This protein binds this small molecule.
Small molecule (SMILES): CC(=O)N[C@@H]1[C@@H](O)[C@H](O)[C@@H](CO)O[C@H]1O

Binding-site contacts:
Ligand atom C5 contacts residue THR120 of chain 2.C at 4.0 Å.
Ligand atom N2 contacts residue ASN118 of chain 2.C at 2.9 Å (h-bond).
Ligand atom O6 contacts residue ASN118 of chain 2.C at 4.1 Å.
Ligand atom C3 contacts residue ASN118 of chain 2.C at 3.8 Å.
Ligand atom C8 contacts residue ASN118 of chain 2.C at 3.9 Å.
Ligand atom O5 contacts residue THR120 of chain 2.C at 3.4 Å (h-bond).
Ligand atom C1 contacts residue SER66 of chain 2.C at 4.2 Å.
Ligand atom O6 contacts residue THR120 of chain 2.C at 3.1 Å (h-bond).
Ligand atom C5 contacts residue THR89 of chain 2.C at 4.1 Å.
Ligand atom O7 contacts residue ASN118 of chain 2.C at 4.5 Å.
Ligand atom C6 contacts residue PHE119 of chain 2.C at 4.1 Å (hydrophobic).
Ligand atom O5 contacts residue ASN118 of chain 2.C at 2.4 Å (h-bond).
Ligand atom C6 contacts residue THR120 of chain 2.C at 3.4 Å.
Ligand atom C4 contacts residue ASN118 of chain 2.C at 4.2 Å.
Ligand atom C1 contacts residue ASN118 of chain 2.C at 1.4 Å.
Ligand atom N2 contacts residue TYR90 of chain 2.C at 4.5 Å.
Ligand atom O6 contacts residue PHE119 of chain 2.C at 2.8 Å (h-bond).
Ligand atom O6 contacts residue THR89 of chain 2.C at 3.5 Å.
Ligand atom C7 contacts residue ASN118 of chain 2.C at 3.6 Å.
Ligand atom C6 contacts residue THR89 of chain 2.C at 4.2 Å.
Ligand atom O5 contacts residue THR89 of chain 2.C at 3.8 Å.
Ligand atom C1 contacts residue THR89 of chain 2.C at 3.9 Å.
Ligand atom C5 contacts residue ASN118 of chain 2.C at 3.7 Å.
Ligand atom C2 contacts residue SER66 of chain 2.C at 4.4 Å.
Ligand atom C8 contacts residue TYR90 of chain 2.C at 3.9 Å (hydrophobic).
Ligand atom O5 contacts residue PHE119 of chain 2.C at 4.2 Å.
Ligand atom O7 contacts residue TYR90 of chain 2.C at 3.7 Å.
Ligand atom C7 contacts residue TYR90 of chain 2.C at 3.8 Å (hydrophobic).
Ligand atom C2 contacts residue ASN118 of chain 2.C at 2.4 Å.

Sequence of chain 2.C:
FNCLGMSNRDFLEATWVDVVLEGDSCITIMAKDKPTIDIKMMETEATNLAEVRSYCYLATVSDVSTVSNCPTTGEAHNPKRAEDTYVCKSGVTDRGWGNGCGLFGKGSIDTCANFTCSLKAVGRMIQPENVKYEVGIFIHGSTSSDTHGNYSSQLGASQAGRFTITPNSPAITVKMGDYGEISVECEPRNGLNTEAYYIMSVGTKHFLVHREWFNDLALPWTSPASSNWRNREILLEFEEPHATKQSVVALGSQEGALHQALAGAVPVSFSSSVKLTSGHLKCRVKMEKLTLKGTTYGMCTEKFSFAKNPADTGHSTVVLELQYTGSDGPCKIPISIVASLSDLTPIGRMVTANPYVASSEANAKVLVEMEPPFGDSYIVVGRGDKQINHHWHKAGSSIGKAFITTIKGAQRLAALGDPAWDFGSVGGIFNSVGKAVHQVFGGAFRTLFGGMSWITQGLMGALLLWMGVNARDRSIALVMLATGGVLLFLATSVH